Sequence of chain 1.B:
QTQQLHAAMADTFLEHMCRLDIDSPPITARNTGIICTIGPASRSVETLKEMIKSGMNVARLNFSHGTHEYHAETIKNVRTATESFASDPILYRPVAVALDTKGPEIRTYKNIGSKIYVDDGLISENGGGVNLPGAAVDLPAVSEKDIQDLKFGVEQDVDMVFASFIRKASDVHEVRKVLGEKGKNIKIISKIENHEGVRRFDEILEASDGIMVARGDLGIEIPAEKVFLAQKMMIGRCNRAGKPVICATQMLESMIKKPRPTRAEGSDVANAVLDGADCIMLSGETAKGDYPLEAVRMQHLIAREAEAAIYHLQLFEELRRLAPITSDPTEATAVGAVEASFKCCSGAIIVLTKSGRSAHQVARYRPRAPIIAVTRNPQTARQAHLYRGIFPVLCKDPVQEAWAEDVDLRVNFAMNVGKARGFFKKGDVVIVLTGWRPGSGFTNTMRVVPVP

Binding-site contacts:
Ligand atom C2 contacts residue THR348 of chain 1.B at 3.4 Å.
Ligand atom O3 contacts residue MG1 of chain 1.K at 2.4 Å.
Ligand atom O2 contacts residue THR348 of chain 1.B at 2.5 Å (h-bond).
Ligand atom C1 contacts residue MG1 of chain 1.K at 3.0 Å.
Ligand atom O1 contacts residue MET311 of chain 1.B at 4.2 Å.
Ligand atom O1 contacts residue ALA313 of chain 1.B at 3.9 Å.
Ligand atom O2 contacts residue ARG314 of chain 1.B at 3.4 Å (salt-bridge).
Ligand atom C2 contacts residue ASP316 of chain 1.B at 3.8 Å.
Ligand atom C1 contacts residue ALA313 of chain 1.B at 3.7 Å (hydrophobic).
Ligand atom O1 contacts residue LYS290 of chain 1.B at 4.0 Å.
Ligand atom O3 contacts residue ASP316 of chain 1.B at 4.4 Å.
Ligand atom C2 contacts residue GLY315 of chain 1.B at 3.8 Å.
Ligand atom O3 contacts residue LYS290 of chain 1.B at 2.9 Å (salt-bridge).
Ligand atom O4 contacts residue ALA313 of chain 1.B at 4.1 Å.
Ligand atom O1 contacts residue ARG93 of chain 1.B at 4.3 Å.
Ligand atom O1 contacts residue THR348 of chain 1.B at 3.2 Å (h-bond).
Ligand atom C1 contacts residue GLU292 of chain 1.B at 4.0 Å.
Ligand atom C1 contacts residue LYS290 of chain 1.B at 3.8 Å.
Ligand atom O3 contacts residue ALA313 of chain 1.B at 4.2 Å.
Ligand atom O2 contacts residue MG1 of chain 1.K at 4.1 Å.
Ligand atom C1 contacts residue THR348 of chain 1.B at 3.8 Å.
Ligand atom O4 contacts residue ASP316 of chain 1.B at 2.9 Å (salt-bridge).
Ligand atom C2 contacts residue GLU292 of chain 1.B at 3.8 Å.
Ligand atom O4 contacts residue GLY315 of chain 1.B at 3.7 Å.
Ligand atom O1 contacts residue MG1 of chain 1.K at 4.3 Å.
Ligand atom O2 contacts residue GLY315 of chain 1.B at 2.8 Å (h-bond).
Ligand atom O4 contacts residue GLU292 of chain 1.B at 3.1 Å (salt-bridge).
Ligand atom O4 contacts residue MG1 of chain 1.K at 2.1 Å.
Ligand atom C2 contacts residue MG1 of chain 1.K at 2.9 Å.
Ligand atom O2 contacts residue ASP316 of chain 1.B at 3.8 Å.
Ligand atom O3 contacts residue GLU292 of chain 1.B at 3.6 Å (salt-bridge).
Ligand atom C2 contacts residue ALA313 of chain 1.B at 3.5 Å (hydrophobic).
Ligand atom O1 contacts residue MET380 of chain 1.B at 4.2 Å.
Ligand atom O2 contacts residue ALA313 of chain 1.B at 3.2 Å.
Ligand atom C2 contacts residue ARG314 of chain 1.B at 4.5 Å.

The protein below binds the small molecule below.
Small molecule (SMILES): O=C([O-])C(=O)[O-]